Sequence of chain 1.N:
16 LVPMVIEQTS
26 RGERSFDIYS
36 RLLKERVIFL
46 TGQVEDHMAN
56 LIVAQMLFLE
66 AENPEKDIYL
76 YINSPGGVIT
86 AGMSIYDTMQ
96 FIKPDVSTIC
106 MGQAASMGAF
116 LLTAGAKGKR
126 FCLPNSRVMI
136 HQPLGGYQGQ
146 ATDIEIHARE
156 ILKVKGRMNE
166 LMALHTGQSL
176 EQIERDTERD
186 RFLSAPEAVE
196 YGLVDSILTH

Sequence of chain 1.H:
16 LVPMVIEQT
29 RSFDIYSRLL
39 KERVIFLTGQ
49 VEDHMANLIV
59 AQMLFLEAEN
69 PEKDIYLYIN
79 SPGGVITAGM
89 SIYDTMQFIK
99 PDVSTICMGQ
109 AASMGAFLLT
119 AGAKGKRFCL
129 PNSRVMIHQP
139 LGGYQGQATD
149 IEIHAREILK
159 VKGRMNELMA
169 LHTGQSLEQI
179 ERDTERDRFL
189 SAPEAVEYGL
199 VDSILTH

Binding-site contacts:
Ligand atom CA contacts residue TYR74 of chain 1.N at 2.9 Å (hydrophobic).
Ligand atom O contacts residue TYR74 of chain 1.N at 3.2 Å.
Ligand atom C5 contacts residue LEU62 of chain 1.H at 3.6 Å (hydrophobic).
Ligand atom CE2 contacts residue MET106 of chain 1.N at 3.6 Å (hydrophobic).
Ligand atom CE1 contacts residue THR93 of chain 1.H at 3.7 Å.
Ligand atom CE contacts residue GLU40 of chain 1.N at 3.0 Å.
Ligand atom C6 contacts residue GLU40 of chain 1.N at 3.6 Å.
Ligand atom O contacts residue TYR74 of chain 1.N at 3.5 Å (h-bond).
Ligand atom C7 contacts residue GLU40 of chain 1.N at 3.6 Å.
Ligand atom CZ contacts residue THR93 of chain 1.H at 3.3 Å.
Ligand atom N contacts residue TYR76 of chain 1.N at 2.8 Å (h-bond).
Ligand atom O11 contacts residue GLU65 of chain 1.H at 3.2 Å (salt-bridge).
Ligand atom C contacts residue PHE96 of chain 1.H at 3.3 Å (hydrophobic).
Ligand atom C8 contacts residue ARG36 of chain 1.N at 3.4 Å.
Ligand atom C2 contacts residue LEU62 of chain 1.H at 3.5 Å (hydrophobic).
Ligand atom CB contacts residue PHE96 of chain 1.H at 3.4 Å (hydrophobic).
Ligand atom CD1 contacts residue PHE96 of chain 1.H at 3.0 Å (hydrophobic).
Ligand atom CB contacts residue ILE104 of chain 1.N at 3.0 Å (hydrophobic).
Ligand atom C1 contacts residue TYR76 of chain 1.N at 3.3 Å (hydrophobic).
Ligand atom C5 contacts residue ALA66 of chain 1.H at 3.2 Å (hydrophobic).
Ligand atom O contacts residue ILE104 of chain 1.N at 3.5 Å.
Ligand atom O contacts residue PHE96 of chain 1.H at 3.6 Å.
Ligand atom C contacts residue TYR74 of chain 1.N at 3.1 Å (hydrophobic).
Ligand atom CA contacts residue TYR74 of chain 1.N at 3.4 Å (hydrophobic).
Ligand atom C contacts residue TYR76 of chain 1.N at 3.6 Å (hydrophobic).
Ligand atom CE2 contacts residue LEU62 of chain 1.H at 3.6 Å (hydrophobic).
Ligand atom C2 contacts residue TYR76 of chain 1.N at 3.6 Å (hydrophobic).
Ligand atom O contacts residue TYR76 of chain 1.N at 2.5 Å (h-bond).
Ligand atom N contacts residue PHE96 of chain 1.H at 3.5 Å.
Ligand atom CD2 contacts residue TYR76 of chain 1.N at 3.6 Å (hydrophobic).
Ligand atom N contacts residue TYR74 of chain 1.N at 3.3 Å.
Ligand atom N contacts residue TYR74 of chain 1.N at 3.7 Å.
Ligand atom C6 contacts residue LEU37 of chain 1.N at 3.3 Å (hydrophobic).
Ligand atom CA contacts residue PHE96 of chain 1.H at 3.3 Å (hydrophobic).
Ligand atom C7 contacts residue ALA66 of chain 1.H at 3.1 Å (hydrophobic).
Ligand atom C8 contacts residue GLU40 of chain 1.N at 3.4 Å.
Ligand atom O11 contacts residue LEU62 of chain 1.H at 3.7 Å.
Ligand atom CB contacts residue TYR74 of chain 1.N at 3.2 Å (hydrophobic).
Ligand atom C1 contacts residue LEU62 of chain 1.H at 3.6 Å (hydrophobic).
Ligand atom CD contacts residue TYR76 of chain 1.N at 3.1 Å (hydrophobic).

A protein and the small-molecule ligand that binds it are described below.
Small molecule (SMILES): C/C=C/C=C/C=C/C(=O)N[C@@H](Cc1ccccc1)C(=O)N[C@H]1COC(=O)[C@@H]2C[C@@H](C)CN2C(=O)[C@H](C)NC(=O)[C@H](C)N(C)C(=O)[C@@H]2CCCN2C1=O